Binding-site contacts:
Ligand atom C2 contacts residue TRP239 of chain 1.A at 3.8 Å (hydrophobic).
Ligand atom C2 contacts residue GLU143 of chain 1.A at 3.7 Å.
Ligand atom C1 contacts residue TYR195 of chain 1.A at 3.4 Å (hydrophobic).
Ligand atom C3 contacts residue TRP239 of chain 1.A at 3.7 Å (hydrophobic).
Ligand atom C5 contacts residue TRP11 of chain 1.A at 3.8 Å (hydrophobic).
Ligand atom C1 contacts residue TRP11 of chain 1.A at 3.9 Å (hydrophobic).
Ligand atom C6 contacts residue TRP11 of chain 1.A at 3.9 Å (hydrophobic).
Ligand atom C1 contacts residue TRP273 of chain 1.A at 3.9 Å (hydrophobic).
Ligand atom C2 contacts residue ARG96 of chain 1.A at 3.5 Å.
Ligand atom C5 contacts residue TRP273 of chain 1.A at 3.4 Å (hydrophobic).
Ligand atom O2 contacts residue TRP273 of chain 1.A at 3.6 Å.
Ligand atom O1 contacts residue TYR195 of chain 1.A at 3.5 Å (h-bond).
Ligand atom C6 contacts residue ASN89 of chain 1.A at 3.7 Å.
Ligand atom O5 contacts residue TYR195 of chain 1.A at 2.7 Å (h-bond).
Ligand atom O6 contacts residue ASN237 of chain 1.A at 2.8 Å (h-bond).
Ligand atom O4 contacts residue TRP273 of chain 1.A at 3.4 Å (h-bond).
Ligand atom C5 contacts residue TYR195 of chain 1.A at 3.4 Å (hydrophobic).
Ligand atom O3 contacts residue ARG96 of chain 1.A at 2.8 Å (salt-bridge).
Ligand atom O6 contacts residue TYR291 of chain 1.A at 3.2 Å (h-bond).
Ligand atom O1 contacts residue SER193 of chain 1.A at 3.7 Å.
Ligand atom O1 contacts residue GLU143 of chain 1.A at 2.4 Å (salt-bridge).
Ligand atom O4 contacts residue TRP11 of chain 1.A at 4.0 Å.
Ligand atom O3 contacts residue TRP11 of chain 1.A at 3.7 Å.
Ligand atom C1 contacts residue TRP239 of chain 1.A at 3.7 Å (hydrophobic).
Ligand atom C6 contacts residue ASN237 of chain 1.A at 4.0 Å.
Ligand atom C6 contacts residue TYR195 of chain 1.A at 3.6 Å (hydrophobic).
Ligand atom C3 contacts residue TRP273 of chain 1.A at 3.5 Å (hydrophobic).
Ligand atom C6 contacts residue TYR291 of chain 1.A at 3.2 Å (hydrophobic).
Ligand atom C1 contacts residue GLU143 of chain 1.A at 3.5 Å.
Ligand atom O1 contacts residue ALA223 of chain 1.A at 3.8 Å.
Ligand atom O6 contacts residue ARG96 of chain 1.A at 3.6 Å (salt-bridge).
Ligand atom O2 contacts residue TRP11 of chain 1.A at 3.2 Å (h-bond).
Ligand atom O2 contacts residue GLU143 of chain 1.A at 2.6 Å (salt-bridge).
Ligand atom C3 contacts residue ARG96 of chain 1.A at 3.9 Å.
Ligand atom O5 contacts residue TRP11 of chain 1.A at 3.1 Å (h-bond).
Ligand atom O6 contacts residue TRP11 of chain 1.A at 3.6 Å.
Ligand atom C6 contacts residue TRP273 of chain 1.A at 4.0 Å (hydrophobic).
Ligand atom O6 contacts residue ASN89 of chain 1.A at 3.3 Å (h-bond).
Ligand atom O5 contacts residue GLU143 of chain 1.A at 3.9 Å.
Ligand atom O2 contacts residue ARG96 of chain 1.A at 3.1 Å (salt-bridge).

Sequence of chain 1.A:
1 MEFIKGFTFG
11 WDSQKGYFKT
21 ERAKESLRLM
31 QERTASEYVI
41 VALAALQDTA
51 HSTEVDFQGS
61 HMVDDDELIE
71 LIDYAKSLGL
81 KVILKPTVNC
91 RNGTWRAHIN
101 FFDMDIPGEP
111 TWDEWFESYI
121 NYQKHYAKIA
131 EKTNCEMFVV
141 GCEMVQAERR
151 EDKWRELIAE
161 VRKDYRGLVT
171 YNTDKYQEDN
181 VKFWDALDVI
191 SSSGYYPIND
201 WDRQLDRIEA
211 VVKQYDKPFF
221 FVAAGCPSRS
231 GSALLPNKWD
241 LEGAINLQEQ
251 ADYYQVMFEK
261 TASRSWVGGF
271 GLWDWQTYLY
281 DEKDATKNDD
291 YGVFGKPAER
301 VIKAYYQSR

The protein below binds the small molecule below.
Small molecule (SMILES): OC[C@H]1O[C@@H](O[C@H]2[C@H](O)[C@H](O)[C@H](O)O[C@@H]2CO)[C@@H](O)[C@@H](O)[C@@H]1O